This protein binds this small molecule.
Small molecule (SMILES): CC(=O)N[C@H]1[C@H](O[C@H]2[C@H](O)[C@@H](NC(C)=O)CO[C@@H]2CO)O[C@H](CO)[C@@H](O)[C@@H]1O

Binding-site contacts:
Ligand atom C8 contacts residue THR156 of chain 5.E at 4.0 Å.
Ligand atom O6 contacts residue MET151 of chain 5.E at 3.4 Å.
Ligand atom O5 contacts residue ASN154 of chain 5.E at 4.0 Å.
Ligand atom O7 contacts residue ASN154 of chain 5.E at 2.6 Å (h-bond).
Ligand atom N2 contacts residue THR156 of chain 5.E at 3.6 Å (h-bond).
Ligand atom C2 contacts residue THR156 of chain 5.E at 4.2 Å.
Ligand atom C1 contacts residue THR156 of chain 5.E at 3.6 Å.
Ligand atom C2 contacts residue ASN154 of chain 5.E at 3.5 Å.
Ligand atom C7 contacts residue ASN154 of chain 5.E at 3.3 Å.
Ligand atom C1 contacts residue ASN154 of chain 5.E at 3.4 Å.
Ligand atom C7 contacts residue THR156 of chain 5.E at 3.9 Å.
Ligand atom C6 contacts residue MET151 of chain 5.E at 4.5 Å (hydrophobic).
Ligand atom C8 contacts residue ASN154 of chain 5.E at 3.6 Å.
Ligand atom N2 contacts residue ASN154 of chain 5.E at 3.8 Å.

Sequence of chain 5.E:
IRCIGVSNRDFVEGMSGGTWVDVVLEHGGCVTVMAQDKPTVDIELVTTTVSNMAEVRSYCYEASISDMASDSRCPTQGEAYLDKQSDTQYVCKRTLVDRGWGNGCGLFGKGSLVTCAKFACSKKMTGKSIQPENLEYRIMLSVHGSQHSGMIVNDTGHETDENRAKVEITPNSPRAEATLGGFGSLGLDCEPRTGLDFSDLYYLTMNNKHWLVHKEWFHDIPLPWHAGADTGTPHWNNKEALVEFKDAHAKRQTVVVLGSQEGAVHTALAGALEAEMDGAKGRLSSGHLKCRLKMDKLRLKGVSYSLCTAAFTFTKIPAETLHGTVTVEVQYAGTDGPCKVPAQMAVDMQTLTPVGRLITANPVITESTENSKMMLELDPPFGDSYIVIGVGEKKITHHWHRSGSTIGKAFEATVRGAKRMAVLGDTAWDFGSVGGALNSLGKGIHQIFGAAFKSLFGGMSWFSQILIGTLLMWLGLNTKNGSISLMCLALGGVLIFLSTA